Binding-site contacts:
Ligand atom C8 contacts residue LYS166 of chain 1.F at 4.0 Å.
Ligand atom O7 contacts residue LYS168 of chain 1.F at 4.2 Å.
Ligand atom N2 contacts residue ASN157 of chain 1.F at 2.9 Å (h-bond).
Ligand atom C4 contacts residue ASN157 of chain 1.F at 4.3 Å.
Ligand atom C7 contacts residue ASN157 of chain 1.F at 3.2 Å.
Ligand atom C8 contacts residue ASN157 of chain 1.F at 4.2 Å.
Ligand atom C1 contacts residue ASN157 of chain 1.F at 1.5 Å.
Ligand atom C5 contacts residue ASN157 of chain 1.F at 3.8 Å.
Ligand atom O5 contacts residue ASN157 of chain 1.F at 2.5 Å (h-bond).
Ligand atom C2 contacts residue ASN157 of chain 1.F at 2.5 Å.
Ligand atom C3 contacts residue ASN157 of chain 1.F at 3.9 Å.
Ligand atom O7 contacts residue ASN157 of chain 1.F at 3.3 Å (h-bond).

Sequence of chain 1.F:
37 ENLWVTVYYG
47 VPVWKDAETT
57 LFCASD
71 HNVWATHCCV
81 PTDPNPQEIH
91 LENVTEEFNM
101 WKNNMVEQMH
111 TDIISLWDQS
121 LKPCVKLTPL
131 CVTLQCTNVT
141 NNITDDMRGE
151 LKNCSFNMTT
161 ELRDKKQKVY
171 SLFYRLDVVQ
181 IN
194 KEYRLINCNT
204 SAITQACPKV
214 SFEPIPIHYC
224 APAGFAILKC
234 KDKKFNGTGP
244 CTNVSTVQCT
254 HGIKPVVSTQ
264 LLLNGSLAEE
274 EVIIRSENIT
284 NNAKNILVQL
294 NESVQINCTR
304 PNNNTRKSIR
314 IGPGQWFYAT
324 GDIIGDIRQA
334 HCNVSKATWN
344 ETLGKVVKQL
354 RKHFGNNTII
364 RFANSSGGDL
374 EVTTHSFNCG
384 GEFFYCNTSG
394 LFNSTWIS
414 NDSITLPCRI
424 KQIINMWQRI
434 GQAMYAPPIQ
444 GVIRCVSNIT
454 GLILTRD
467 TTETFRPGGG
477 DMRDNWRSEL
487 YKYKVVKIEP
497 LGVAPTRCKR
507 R

This small molecule binds to this protein.
Small molecule (SMILES): CC(=O)N[C@@H]1[C@@H](O)[C@H](O)[C@@H](CO)O[C@H]1O